Sequence of chain 1.A:
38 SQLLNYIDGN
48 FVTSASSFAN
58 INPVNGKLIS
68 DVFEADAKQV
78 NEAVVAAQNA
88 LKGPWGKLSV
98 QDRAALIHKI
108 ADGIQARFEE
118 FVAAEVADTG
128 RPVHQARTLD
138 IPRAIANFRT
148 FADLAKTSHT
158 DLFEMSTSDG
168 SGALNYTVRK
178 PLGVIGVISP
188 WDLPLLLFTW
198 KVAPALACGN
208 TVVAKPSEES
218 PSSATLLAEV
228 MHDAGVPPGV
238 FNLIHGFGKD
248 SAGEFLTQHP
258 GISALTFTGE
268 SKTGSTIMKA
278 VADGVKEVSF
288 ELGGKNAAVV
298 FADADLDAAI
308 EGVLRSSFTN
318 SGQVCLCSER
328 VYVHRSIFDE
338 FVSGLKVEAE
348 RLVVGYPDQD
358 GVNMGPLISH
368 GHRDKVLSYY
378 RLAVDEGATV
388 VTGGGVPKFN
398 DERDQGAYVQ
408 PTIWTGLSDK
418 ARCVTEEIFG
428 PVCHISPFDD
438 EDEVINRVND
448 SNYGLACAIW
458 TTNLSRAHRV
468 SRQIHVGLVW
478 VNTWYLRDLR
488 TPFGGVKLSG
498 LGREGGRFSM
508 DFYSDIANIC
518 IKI

Binding-site contacts:
Ligand atom CA4 contacts residue LEU194 of chain 1.A at 4.1 Å (hydrophobic).
Ligand atom CA1 contacts residue LEU193 of chain 1.A at 4.1 Å (hydrophobic).
Ligand atom CA6 contacts residue LEU194 of chain 1.A at 4.2 Å (hydrophobic).
Ligand atom CA2 contacts residue ARG484 of chain 1.A at 3.3 Å.
Ligand atom CA6 contacts residue LEU323 of chain 1.A at 4.1 Å (hydrophobic).
Ligand atom CA6 contacts residue PHE490 of chain 1.A at 3.2 Å (hydrophobic).
Ligand atom CA5 contacts residue TYR482 of chain 1.A at 4.0 Å (hydrophobic).
Ligand atom OA3 contacts residue ARG484 of chain 1.A at 3.3 Å.
Ligand atom CA6 contacts residue NAD1 of chain 1.E at 3.4 Å.
Ligand atom CA4 contacts residue LEU190 of chain 1.A at 3.5 Å (hydrophobic).
Ligand atom OA2 contacts residue ARG140 of chain 1.A at 2.8 Å (salt-bridge).
Ligand atom CA5 contacts residue CYS322 of chain 1.A at 3.5 Å (hydrophobic).
Ligand atom CA1 contacts residue ARG140 of chain 1.A at 3.6 Å.
Ligand atom OA3 contacts residue LEU193 of chain 1.A at 3.8 Å.
Ligand atom OA1 contacts residue ARG484 of chain 1.A at 3.9 Å.
Ligand atom OA2 contacts residue TRP197 of chain 1.A at 3.4 Å.
Ligand atom CA1 contacts residue TRP197 of chain 1.A at 4.2 Å (hydrophobic).
Ligand atom OA1 contacts residue PHE490 of chain 1.A at 3.8 Å.
Ligand atom OA1 contacts residue LEU194 of chain 1.A at 3.8 Å.
Ligand atom CA5 contacts residue LEU190 of chain 1.A at 3.9 Å (hydrophobic).
Ligand atom OA3 contacts residue TYR482 of chain 1.A at 3.0 Å (h-bond).
Ligand atom OA2 contacts residue ARG484 of chain 1.A at 2.9 Å (salt-bridge).
Ligand atom OA4 contacts residue GLU288 of chain 1.A at 4.2 Å.
Ligand atom CA6 contacts residue CYS322 of chain 1.A at 3.3 Å (hydrophobic).
Ligand atom OA4 contacts residue NAD1 of chain 1.E at 3.4 Å (h-bond).
Ligand atom OA4 contacts residue PHE490 of chain 1.A at 3.3 Å.
Ligand atom CA3 contacts residue ARG484 of chain 1.A at 3.6 Å.
Ligand atom CA1 contacts residue ARG484 of chain 1.A at 3.3 Å.
Ligand atom CA2 contacts residue TYR482 of chain 1.A at 3.3 Å (hydrophobic).
Ligand atom CA2 contacts residue LEU193 of chain 1.A at 3.9 Å (hydrophobic).
Ligand atom CA3 contacts residue LEU323 of chain 1.A at 4.0 Å (hydrophobic).
Ligand atom CA4 contacts residue TYR482 of chain 1.A at 2.9 Å (hydrophobic).
Ligand atom CA4 contacts residue LEU193 of chain 1.A at 4.1 Å (hydrophobic).
Ligand atom CA3 contacts residue TYR482 of chain 1.A at 3.0 Å (hydrophobic).
Ligand atom OA4 contacts residue LEU194 of chain 1.A at 3.2 Å.
Ligand atom CA2 contacts residue ARG140 of chain 1.A at 3.4 Å.
Ligand atom CA5 contacts residue LEU323 of chain 1.A at 3.8 Å (hydrophobic).
Ligand atom OA3 contacts residue ARG140 of chain 1.A at 2.3 Å (salt-bridge).
Ligand atom CA4 contacts residue LEU323 of chain 1.A at 4.2 Å (hydrophobic).
Ligand atom OA1 contacts residue TRP197 of chain 1.A at 3.9 Å.

This protein binds this small molecule.
Small molecule (SMILES): O=C/C=C/C=C(/O)C(=O)O